Binding-site contacts:
Ligand atom C11 contacts residue DMU1 of chain 1.T at 4.1 Å.
Ligand atom C57 contacts residue DMU1 of chain 1.T at 4.0 Å.
Ligand atom C11 contacts residue PRO135 of chain 1.B at 4.3 Å (hydrophobic).
Ligand atom C10 contacts residue DMU1 of chain 1.T at 3.5 Å.
Ligand atom O3 contacts residue TRP114 of chain 1.B at 3.7 Å.
Ligand atom C5 contacts residue TRP114 of chain 1.B at 3.9 Å (hydrophobic).
Ligand atom C3 contacts residue DMU1 of chain 1.T at 3.8 Å.
Ligand atom O2 contacts residue PRO135 of chain 1.B at 3.4 Å.
Ligand atom O7 contacts residue DMU1 of chain 1.T at 4.1 Å.
Ligand atom O61 contacts residue DMU1 of chain 1.T at 3.0 Å (h-bond).
Ligand atom O4 contacts residue GLN113 of chain 1.B at 3.7 Å.
Ligand atom O55 contacts residue GLN113 of chain 1.B at 4.3 Å.
Ligand atom C4 contacts residue DMU1 of chain 1.T at 4.5 Å.
Ligand atom O4 contacts residue TYR115 of chain 1.B at 4.3 Å.
Ligand atom O1 contacts residue DMU1 of chain 1.T at 2.8 Å (h-bond).
Ligand atom O55 contacts residue DMU1 of chain 1.T at 4.0 Å.
Ligand atom O6 contacts residue DMU1 of chain 1.T at 4.0 Å.
Ligand atom C1 contacts residue DMU1 of chain 1.T at 4.3 Å.
Ligand atom O3 contacts residue TYR115 of chain 1.B at 3.8 Å.
Ligand atom C9 contacts residue DMU1 of chain 1.T at 4.0 Å.
Ligand atom O3 contacts residue GLN113 of chain 1.B at 2.6 Å (h-bond).
Ligand atom C10 contacts residue GLN113 of chain 1.B at 4.5 Å.
Ligand atom C7 contacts residue TRP114 of chain 1.B at 4.0 Å (hydrophobic).
Ligand atom C5 contacts residue GLN113 of chain 1.B at 3.3 Å.
Ligand atom C8 contacts residue TRP114 of chain 1.B at 4.1 Å (hydrophobic).
Ligand atom O4 contacts residue TRP114 of chain 1.B at 2.9 Å (h-bond).
Ligand atom C7 contacts residue GLN113 of chain 1.B at 4.1 Å.
Ligand atom C2 contacts residue DMU1 of chain 1.T at 4.2 Å.

Sequence of chain 1.B:
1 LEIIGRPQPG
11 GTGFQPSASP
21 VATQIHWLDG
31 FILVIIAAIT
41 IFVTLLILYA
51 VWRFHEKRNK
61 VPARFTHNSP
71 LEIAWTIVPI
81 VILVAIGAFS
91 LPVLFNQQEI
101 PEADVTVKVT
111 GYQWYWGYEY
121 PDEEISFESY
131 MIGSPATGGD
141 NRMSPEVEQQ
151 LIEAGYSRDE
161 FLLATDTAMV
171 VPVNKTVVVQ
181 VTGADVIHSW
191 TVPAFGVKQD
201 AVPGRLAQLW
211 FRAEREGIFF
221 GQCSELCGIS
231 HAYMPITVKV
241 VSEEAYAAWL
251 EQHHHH

A protein and the small-molecule ligand that binds it are described below.
Small molecule (SMILES): CCCCCCCCCCO[C@@H]1O[C@H](CO)[C@@H](O[C@H]2O[C@H](CO)[C@@H](O)[C@H](O)[C@H]2O)[C@H](O)[C@H]1O